Sequence of chain 5.A:
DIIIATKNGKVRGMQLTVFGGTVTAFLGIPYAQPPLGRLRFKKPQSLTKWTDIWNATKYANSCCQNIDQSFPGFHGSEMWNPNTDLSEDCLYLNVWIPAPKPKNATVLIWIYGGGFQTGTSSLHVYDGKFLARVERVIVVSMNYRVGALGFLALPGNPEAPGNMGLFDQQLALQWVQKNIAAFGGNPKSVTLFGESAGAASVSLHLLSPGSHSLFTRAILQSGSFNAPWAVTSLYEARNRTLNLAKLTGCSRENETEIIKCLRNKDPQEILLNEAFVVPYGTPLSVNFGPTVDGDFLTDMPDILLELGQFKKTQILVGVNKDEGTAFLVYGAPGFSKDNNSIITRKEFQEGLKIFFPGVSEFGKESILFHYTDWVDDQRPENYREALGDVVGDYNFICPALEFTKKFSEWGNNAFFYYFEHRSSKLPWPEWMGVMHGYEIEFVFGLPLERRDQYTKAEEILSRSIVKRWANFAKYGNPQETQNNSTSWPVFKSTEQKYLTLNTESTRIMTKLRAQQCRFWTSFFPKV

Binding-site contacts:
Ligand atom O4 contacts residue SER191 of chain 5.A at 3.0 Å (h-bond).
Ligand atom O5 contacts residue ASN106 of chain 5.A at 2.3 Å (h-bond).
Ligand atom C6 contacts residue ASN188 of chain 5.A at 2.9 Å.
Ligand atom C4 contacts residue ASN106 of chain 5.A at 4.4 Å.
Ligand atom C1 contacts residue ASN188 of chain 5.A at 3.7 Å.
Ligand atom C5 contacts residue ASN188 of chain 5.A at 3.9 Å.
Ligand atom C3 contacts residue ASN106 of chain 5.A at 4.0 Å.
Ligand atom C2 contacts residue LYS190 of chain 5.A at 4.0 Å.
Ligand atom C4 contacts residue SER191 of chain 5.A at 4.2 Å.
Ligand atom C7 contacts residue ASN106 of chain 5.A at 3.4 Å.
Ligand atom C5 contacts residue ASN106 of chain 5.A at 3.6 Å.
Ligand atom O6 contacts residue ASN188 of chain 5.A at 3.0 Å (h-bond).
Ligand atom O5 contacts residue ASN188 of chain 5.A at 4.2 Å.
Ligand atom C4 contacts residue LYS476 of chain 5.A at 4.3 Å.
Ligand atom C2 contacts residue ASN188 of chain 5.A at 4.4 Å.
Ligand atom O4 contacts residue ARG219 of chain 5.A at 4.0 Å.
Ligand atom O4 contacts residue LYS190 of chain 5.A at 3.6 Å (salt-bridge).
Ligand atom C8 contacts residue ASN106 of chain 5.A at 3.5 Å.
Ligand atom O6 contacts residue LYS190 of chain 5.A at 4.1 Å.
Ligand atom C2 contacts residue ASN106 of chain 5.A at 2.7 Å.
Ligand atom O3 contacts residue SER191 of chain 5.A at 3.2 Å.
Ligand atom C3 contacts residue SER191 of chain 5.A at 4.3 Å.
Ligand atom C6 contacts residue ASN188 of chain 5.A at 4.0 Å.
Ligand atom C1 contacts residue ASN188 of chain 5.A at 4.0 Å.
Ligand atom N2 contacts residue ASN106 of chain 5.A at 3.1 Å (h-bond).
Ligand atom C5 contacts residue ASN188 of chain 5.A at 4.1 Å.
Ligand atom C3 contacts residue LYS190 of chain 5.A at 3.8 Å.
Ligand atom C6 contacts residue LYS190 of chain 5.A at 4.1 Å.
Ligand atom C5 contacts residue LYS190 of chain 5.A at 4.3 Å.
Ligand atom O4 contacts residue LYS476 of chain 5.A at 3.3 Å (salt-bridge).
Ligand atom C6 contacts residue SER191 of chain 5.A at 3.7 Å.
Ligand atom O7 contacts residue ASN106 of chain 5.A at 4.0 Å.
Ligand atom O3 contacts residue LYS190 of chain 5.A at 2.6 Å (salt-bridge).
Ligand atom O5 contacts residue ASN188 of chain 5.A at 3.5 Å (h-bond).
Ligand atom O3 contacts residue ASN188 of chain 5.A at 4.4 Å.
Ligand atom C1 contacts residue ASN106 of chain 5.A at 1.5 Å.

This protein binds this small molecule.
Small molecule (SMILES): CC(=O)N[C@H]1CO[C@H](CO[C@H]2O[C@@H](C)[C@@H](O)[C@@H](O)[C@@H]2O)[C@@H](O)[C@@H]1O